Sequence of chain 1.D:
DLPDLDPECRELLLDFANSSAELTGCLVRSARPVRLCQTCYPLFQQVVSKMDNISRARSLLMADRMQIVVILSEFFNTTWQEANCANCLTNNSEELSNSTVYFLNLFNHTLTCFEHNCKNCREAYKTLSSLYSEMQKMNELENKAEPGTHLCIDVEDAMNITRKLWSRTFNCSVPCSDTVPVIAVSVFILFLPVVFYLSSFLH

Binding-site contacts:
Ligand atom O3 contacts residue ASN163 of chain 1.D at 4.4 Å.
Ligand atom C7 contacts residue ASN163 of chain 1.D at 4.1 Å.
Ligand atom C5 contacts residue ASN163 of chain 1.D at 3.2 Å.
Ligand atom O5 contacts residue VAL123 of chain 1.D at 4.3 Å.
Ligand atom C8 contacts residue ASN163 of chain 1.D at 3.9 Å.
Ligand atom C3 contacts residue ASN163 of chain 1.D at 3.4 Å.
Ligand atom N2 contacts residue ASN163 of chain 1.D at 3.5 Å (h-bond).
Ligand atom C4 contacts residue ASN163 of chain 1.D at 3.3 Å.
Ligand atom C8 contacts residue GLU160 of chain 1.D at 4.2 Å.
Ligand atom C6 contacts residue GLN167 of chain 1.D at 4.4 Å.
Ligand atom C8 contacts residue SER159 of chain 1.D at 4.1 Å.
Ligand atom C1 contacts residue ASN163 of chain 1.D at 1.4 Å.
Ligand atom C7 contacts residue SER159 of chain 1.D at 3.9 Å.
Ligand atom N2 contacts residue SER159 of chain 1.D at 4.5 Å.
Ligand atom O6 contacts residue GLN167 of chain 1.D at 3.2 Å (h-bond).
Ligand atom C6 contacts residue ASN163 of chain 1.D at 3.4 Å.
Ligand atom C2 contacts residue ASN163 of chain 1.D at 2.4 Å.
Ligand atom O7 contacts residue SER159 of chain 1.D at 3.8 Å.
Ligand atom C7 contacts residue MET126 of chain 1.D at 4.2 Å (hydrophobic).
Ligand atom O6 contacts residue ASN163 of chain 1.D at 3.2 Å (h-bond).
Ligand atom O7 contacts residue MET126 of chain 1.D at 3.3 Å.
Ligand atom O5 contacts residue ASN163 of chain 1.D at 2.5 Å (h-bond).

A small-molecule ligand and the protein it binds are described below.
Small molecule (SMILES): CC(=O)N[C@@H]1[C@@H](O)[C@H](O)[C@@H](CO)O[C@H]1O